Sequence of chain 1.Y:
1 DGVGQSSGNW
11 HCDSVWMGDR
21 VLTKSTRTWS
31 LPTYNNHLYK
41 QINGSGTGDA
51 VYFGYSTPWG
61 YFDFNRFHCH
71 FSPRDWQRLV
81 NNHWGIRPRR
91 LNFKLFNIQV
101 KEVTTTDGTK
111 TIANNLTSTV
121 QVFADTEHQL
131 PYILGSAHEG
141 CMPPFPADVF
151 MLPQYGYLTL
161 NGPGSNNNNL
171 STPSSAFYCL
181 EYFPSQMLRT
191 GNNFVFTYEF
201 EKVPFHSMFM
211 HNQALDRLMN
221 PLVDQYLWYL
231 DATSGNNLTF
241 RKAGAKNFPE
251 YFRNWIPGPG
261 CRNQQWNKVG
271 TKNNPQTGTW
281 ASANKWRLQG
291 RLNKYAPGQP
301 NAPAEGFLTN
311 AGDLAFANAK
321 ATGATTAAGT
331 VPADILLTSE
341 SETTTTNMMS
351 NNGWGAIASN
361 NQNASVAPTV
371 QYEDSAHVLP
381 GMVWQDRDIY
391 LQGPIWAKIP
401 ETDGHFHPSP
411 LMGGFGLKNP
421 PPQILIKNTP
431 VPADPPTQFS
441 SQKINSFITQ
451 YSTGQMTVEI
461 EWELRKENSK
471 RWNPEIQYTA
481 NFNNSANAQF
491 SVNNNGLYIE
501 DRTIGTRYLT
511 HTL

The small molecule below binds the protein below.
Small molecule (SMILES): Nc1ncnc2c1ncn2[C@H]1C[C@H](O)[C@@H](COP(=O)(O)O)O1

Binding-site contacts:
Ligand atom C8 contacts residue HIS407 of chain 1.Y at 3.4 Å.
Ligand atom C2' contacts residue PRO408 of chain 1.Y at 4.3 Å (hydrophobic).
Ligand atom C6 contacts residue PRO408 of chain 1.Y at 3.8 Å (hydrophobic).
Ligand atom C2 contacts residue ILE399 of chain 1.Y at 4.3 Å (hydrophobic).
Ligand atom N6 contacts residue PRO408 of chain 1.Y at 4.0 Å.
Ligand atom O1P contacts residue HIS405 of chain 1.H at 3.9 Å.
Ligand atom C5 contacts residue PRO204 of chain 1.Y at 4.1 Å (hydrophobic).
Ligand atom N6 contacts residue PRO204 of chain 1.Y at 4.4 Å.
Ligand atom N6 contacts residue GLY416 of chain 1.Y at 3.7 Å.
Ligand atom C8 contacts residue PRO408 of chain 1.Y at 4.4 Å (hydrophobic).
Ligand atom C1' contacts residue PRO408 of chain 1.Y at 3.9 Å (hydrophobic).
Ligand atom C8 contacts residue SER409 of chain 1.Y at 4.2 Å.
Ligand atom N9 contacts residue PRO408 of chain 1.Y at 3.8 Å.
Ligand atom N1 contacts residue PRO408 of chain 1.Y at 3.8 Å.
Ligand atom N7 contacts residue HIS407 of chain 1.Y at 3.8 Å.
Ligand atom N1 contacts residue GLY416 of chain 1.Y at 3.1 Å (h-bond).
Ligand atom C5 contacts residue SER409 of chain 1.Y at 3.7 Å.
Ligand atom N9 contacts residue HIS407 of chain 1.Y at 4.4 Å.
Ligand atom O2P contacts residue GLY404 of chain 1.H at 4.2 Å.
Ligand atom O2P contacts residue HIS407 of chain 1.Y at 4.1 Å.
Ligand atom C2 contacts residue GLY416 of chain 1.Y at 3.6 Å.
Ligand atom C2 contacts residue PRO408 of chain 1.Y at 4.0 Å (hydrophobic).
Ligand atom N7 contacts residue PRO204 of chain 1.Y at 4.1 Å.
Ligand atom O2P contacts residue ASP403 of chain 1.H at 3.9 Å.
Ligand atom C6 contacts residue SER409 of chain 1.Y at 3.8 Å.
Ligand atom N3 contacts residue PRO408 of chain 1.Y at 3.6 Å.
Ligand atom N6 contacts residue GLY414 of chain 1.Y at 4.4 Å.
Ligand atom C4 contacts residue PRO408 of chain 1.Y at 3.9 Å (hydrophobic).
Ligand atom N6 contacts residue PHE415 of chain 1.Y at 4.4 Å.
Ligand atom C6 contacts residue PRO204 of chain 1.Y at 4.3 Å (hydrophobic).
Ligand atom C5 contacts residue PRO408 of chain 1.Y at 4.2 Å (hydrophobic).
Ligand atom N6 contacts residue SER409 of chain 1.Y at 3.3 Å (h-bond).
Ligand atom C6 contacts residue GLY416 of chain 1.Y at 4.2 Å.
Ligand atom N7 contacts residue SER409 of chain 1.Y at 3.2 Å (h-bond).
Ligand atom C2' contacts residue HIS407 of chain 1.Y at 4.0 Å.

Sequence of chain 1.H:
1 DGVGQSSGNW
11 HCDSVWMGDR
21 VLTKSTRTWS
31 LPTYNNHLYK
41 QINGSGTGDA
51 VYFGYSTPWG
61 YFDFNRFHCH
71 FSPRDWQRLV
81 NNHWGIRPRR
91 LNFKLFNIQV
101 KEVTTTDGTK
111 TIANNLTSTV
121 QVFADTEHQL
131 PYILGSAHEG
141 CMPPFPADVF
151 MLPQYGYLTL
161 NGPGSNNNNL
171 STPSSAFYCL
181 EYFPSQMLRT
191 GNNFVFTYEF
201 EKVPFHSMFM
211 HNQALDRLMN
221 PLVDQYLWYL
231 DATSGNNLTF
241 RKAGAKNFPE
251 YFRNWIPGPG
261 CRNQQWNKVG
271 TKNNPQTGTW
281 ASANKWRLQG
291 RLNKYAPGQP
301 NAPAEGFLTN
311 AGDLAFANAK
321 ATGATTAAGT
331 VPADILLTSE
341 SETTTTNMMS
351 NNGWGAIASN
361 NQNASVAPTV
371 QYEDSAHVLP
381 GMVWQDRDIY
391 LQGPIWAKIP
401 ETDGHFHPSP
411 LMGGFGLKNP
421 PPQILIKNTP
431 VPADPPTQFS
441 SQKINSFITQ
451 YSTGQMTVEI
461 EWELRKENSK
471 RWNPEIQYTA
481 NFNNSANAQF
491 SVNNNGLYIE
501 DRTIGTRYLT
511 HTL